Binding-site contacts:
Ligand atom C contacts residue ASP311 of chain 1.B at 3.5 Å.
Ligand atom F contacts residue ALA280 of chain 1.B at 3.8 Å.
Ligand atom OXT contacts residue ASP311 of chain 1.B at 2.6 Å (salt-bridge).
Ligand atom NX contacts residue TRP301 of chain 1.B at 2.7 Å (h-bond).
Ligand atom C contacts residue TYR302 of chain 1.B at 3.4 Å (hydrophobic).
Ligand atom CD contacts residue HEM1 of chain 1.G at 3.5 Å.
Ligand atom O contacts residue TYR276 of chain 1.B at 3.2 Å (h-bond).
Ligand atom CX contacts residue TRP301 of chain 1.B at 3.7 Å (hydrophobic).
Ligand atom NX contacts residue GLU306 of chain 1.B at 2.7 Å (salt-bridge).
Ligand atom CA contacts residue GLN192 of chain 1.B at 3.9 Å.
Ligand atom NX contacts residue TYR302 of chain 1.B at 3.9 Å.
Ligand atom CE contacts residue VAL281 of chain 1.B at 4.0 Å (hydrophobic).
Ligand atom O contacts residue GLN192 of chain 1.B at 3.1 Å (h-bond).
Ligand atom CX contacts residue GLU306 of chain 1.B at 3.6 Å.
Ligand atom O contacts residue ASP311 of chain 1.B at 3.6 Å (salt-bridge).
Ligand atom OXT contacts residue TYR302 of chain 1.B at 3.2 Å.
Ligand atom F contacts residue VAL281 of chain 1.B at 3.6 Å.
Ligand atom O contacts residue TYR302 of chain 1.B at 2.8 Å (h-bond).
Ligand atom NX contacts residue HEM1 of chain 1.G at 3.3 Å.
Ligand atom N contacts residue GLU306 of chain 1.B at 2.6 Å (salt-bridge).
Ligand atom CT contacts residue HEM1 of chain 1.G at 3.5 Å.
Ligand atom CT contacts residue GLY300 of chain 1.B at 3.8 Å.
Ligand atom NZ contacts residue HEM1 of chain 1.G at 4.0 Å.
Ligand atom CE contacts residue HEM1 of chain 1.G at 3.8 Å.
Ligand atom NX contacts residue PRO279 of chain 1.B at 3.9 Å.
Ligand atom CX contacts residue PRO279 of chain 1.B at 3.7 Å (hydrophobic).
Ligand atom CX contacts residue HEM1 of chain 1.G at 3.8 Å.
Ligand atom CT contacts residue TRP301 of chain 1.B at 4.0 Å (hydrophobic).
Ligand atom CB contacts residue GLU306 of chain 1.B at 3.1 Å.
Ligand atom CD contacts residue GLU306 of chain 1.B at 3.8 Å.
Ligand atom N contacts residue HEM1 of chain 1.G at 3.3 Å (h-bond).
Ligand atom NZ contacts residue GLU306 of chain 1.B at 2.9 Å (salt-bridge).
Ligand atom F contacts residue PRO279 of chain 1.B at 3.7 Å.
Ligand atom CD contacts residue VAL281 of chain 1.B at 3.9 Å (hydrophobic).
Ligand atom CT contacts residue PRO279 of chain 1.B at 3.8 Å (hydrophobic).
Ligand atom NZ contacts residue PRO279 of chain 1.B at 3.9 Å.
Ligand atom C contacts residue GLN192 of chain 1.B at 3.9 Å.
Ligand atom OXT contacts residue GLU306 of chain 1.B at 3.5 Å.
Ligand atom CE contacts residue GLU306 of chain 1.B at 3.9 Å.
Ligand atom CA contacts residue GLU306 of chain 1.B at 3.4 Å.

This small molecule binds to this protein.
Small molecule (SMILES): [H]/N=C(/C)NCC[C@@H](F)C[C@H](N)C(=O)O

Sequence of chain 1.B:
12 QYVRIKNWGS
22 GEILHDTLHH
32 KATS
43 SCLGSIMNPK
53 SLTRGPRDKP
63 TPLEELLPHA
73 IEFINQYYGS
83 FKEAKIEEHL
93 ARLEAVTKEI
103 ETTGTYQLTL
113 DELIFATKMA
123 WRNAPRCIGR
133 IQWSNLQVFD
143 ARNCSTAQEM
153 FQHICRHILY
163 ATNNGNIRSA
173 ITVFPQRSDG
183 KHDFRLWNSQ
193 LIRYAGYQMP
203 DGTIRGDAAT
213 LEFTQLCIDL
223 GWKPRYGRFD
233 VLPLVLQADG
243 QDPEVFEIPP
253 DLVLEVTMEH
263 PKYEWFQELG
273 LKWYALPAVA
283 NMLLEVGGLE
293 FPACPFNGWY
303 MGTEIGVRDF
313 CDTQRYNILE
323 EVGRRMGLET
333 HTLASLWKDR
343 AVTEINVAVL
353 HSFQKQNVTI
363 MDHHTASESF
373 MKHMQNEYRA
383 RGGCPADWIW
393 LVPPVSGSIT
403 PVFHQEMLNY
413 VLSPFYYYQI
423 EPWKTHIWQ